Sequence of chain 1.A:
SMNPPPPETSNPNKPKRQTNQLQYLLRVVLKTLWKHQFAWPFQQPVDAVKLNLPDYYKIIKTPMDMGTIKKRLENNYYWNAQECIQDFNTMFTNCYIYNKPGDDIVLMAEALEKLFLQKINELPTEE

The small molecule below binds the protein below.
Small molecule (SMILES): O=C1CCCN1c1cccc(NS(=O)(=O)c2cccc(F)c2)c1

Binding-site contacts:
Ligand atom C09 contacts residue VAL46 of chain 1.A at 3.7 Å (hydrophobic).
Ligand atom C20 contacts residue ILE105 of chain 1.A at 4.0 Å (hydrophobic).
Ligand atom N07 contacts residue ILE105 of chain 1.A at 3.8 Å.
Ligand atom F21 contacts residue ILE105 of chain 1.A at 3.5 Å.
Ligand atom C22 contacts residue TRP40 of chain 1.A at 3.7 Å (hydrophobic).
Ligand atom C09 contacts residue PHE42 of chain 1.A at 4.0 Å (hydrophobic).
Ligand atom C13 contacts residue LEU53 of chain 1.A at 4.0 Å (hydrophobic).
Ligand atom C08 contacts residue VAL46 of chain 1.A at 4.1 Å (hydrophobic).
Ligand atom O01 contacts residue LEU51 of chain 1.A at 3.7 Å.
Ligand atom O01 contacts residue TRP40 of chain 1.A at 4.0 Å.
Ligand atom C08 contacts residue ILE105 of chain 1.A at 3.9 Å (hydrophobic).
Ligand atom O12 contacts residue ASN99 of chain 1.A at 3.0 Å (h-bond).
Ligand atom O12 contacts residue ILE105 of chain 1.A at 4.2 Å.
Ligand atom F21 contacts residue MET108 of chain 1.A at 2.9 Å.
Ligand atom C15 contacts residue LEU53 of chain 1.A at 3.9 Å (hydrophobic).
Ligand atom C20 contacts residue MET108 of chain 1.A at 4.2 Å (hydrophobic).
Ligand atom C11 contacts residue ASN99 of chain 1.A at 4.1 Å.
Ligand atom C11 contacts residue ILE105 of chain 1.A at 3.9 Å (hydrophobic).
Ligand atom C04 contacts residue LEU51 of chain 1.A at 4.0 Å (hydrophobic).
Ligand atom C05 contacts residue LEU51 of chain 1.A at 3.7 Å (hydrophobic).
Ligand atom C14 contacts residue ASN99 of chain 1.A at 3.4 Å.
Ligand atom C10 contacts residue VAL46 of chain 1.A at 3.8 Å (hydrophobic).
Ligand atom C06 contacts residue ILE105 of chain 1.A at 4.0 Å (hydrophobic).
Ligand atom C08 contacts residue PRO41 of chain 1.A at 3.8 Å (hydrophobic).
Ligand atom C05 contacts residue LEU53 of chain 1.A at 4.1 Å (hydrophobic).
Ligand atom F21 contacts residue PRO41 of chain 1.A at 4.0 Å.
Ligand atom C09 contacts residue PRO41 of chain 1.A at 3.3 Å (hydrophobic).
Ligand atom O23 contacts residue LEU51 of chain 1.A at 3.3 Å.
Ligand atom C14 contacts residue LEU53 of chain 1.A at 3.9 Å (hydrophobic).
Ligand atom C22 contacts residue ILE105 of chain 1.A at 4.0 Å (hydrophobic).
Ligand atom C20 contacts residue TRP40 of chain 1.A at 4.1 Å (hydrophobic).
Ligand atom C10 contacts residue PHE42 of chain 1.A at 3.9 Å (hydrophobic).
Ligand atom O12 contacts residue TYR56 of chain 1.A at 4.1 Å.
Ligand atom C19 contacts residue ASP104 of chain 1.A at 3.9 Å.
Ligand atom C04 contacts residue LEU53 of chain 1.A at 4.0 Å (hydrophobic).
Ligand atom C13 contacts residue ASN99 of chain 1.A at 3.4 Å.
Ligand atom S02 contacts residue LEU51 of chain 1.A at 3.7 Å.
Ligand atom F21 contacts residue TRP40 of chain 1.A at 4.0 Å.
Ligand atom N03 contacts residue LEU51 of chain 1.A at 3.6 Å.
Ligand atom C06 contacts residue LEU53 of chain 1.A at 4.2 Å (hydrophobic).